Binding-site contacts:
Ligand atom N2 contacts residue THR121 of chain 1.F at 4.2 Å.
Ligand atom O7 contacts residue TYR112 of chain 1.F at 2.6 Å (h-bond).
Ligand atom C7 contacts residue CYS33 of chain 1.F at 4.2 Å (hydrophobic).
Ligand atom C7 contacts residue THR121 of chain 1.F at 4.3 Å.
Ligand atom C8 contacts residue LYS32 of chain 1.F at 4.4 Å.
Ligand atom O7 contacts residue LYS32 of chain 1.F at 3.6 Å.
Ligand atom C2 contacts residue ASN114 of chain 1.F at 2.5 Å.
Ligand atom C8 contacts residue PHE34 of chain 1.F at 3.9 Å (hydrophobic).
Ligand atom C5 contacts residue ASN114 of chain 1.F at 3.8 Å.
Ligand atom C8 contacts residue CYS33 of chain 1.F at 3.2 Å (hydrophobic).
Ligand atom C1 contacts residue ASN114 of chain 1.F at 1.5 Å.
Ligand atom N2 contacts residue ASN114 of chain 1.F at 3.0 Å (h-bond).
Ligand atom N2 contacts residue CYS33 of chain 1.F at 4.4 Å.
Ligand atom C4 contacts residue ASN114 of chain 1.F at 4.4 Å.
Ligand atom C7 contacts residue TYR112 of chain 1.F at 3.6 Å (hydrophobic).
Ligand atom C7 contacts residue LYS32 of chain 1.F at 4.4 Å.
Ligand atom C8 contacts residue THR121 of chain 1.F at 4.0 Å.
Ligand atom O5 contacts residue ASN114 of chain 1.F at 2.4 Å (h-bond).
Ligand atom C3 contacts residue ASN114 of chain 1.F at 3.9 Å.
Ligand atom O7 contacts residue ASN114 of chain 1.F at 3.7 Å.
Ligand atom C8 contacts residue TYR112 of chain 1.F at 4.0 Å (hydrophobic).
Ligand atom C7 contacts residue ASN114 of chain 1.F at 3.6 Å.

The protein below binds the small molecule below.
Small molecule (SMILES): CC(=O)N[C@H]1[C@H](O[C@H]2[C@H](O)[C@@H](NC(C)=O)CO[C@@H]2CO)O[C@H](CO)[C@@H](O)[C@@H]1O

Sequence of chain 1.F:
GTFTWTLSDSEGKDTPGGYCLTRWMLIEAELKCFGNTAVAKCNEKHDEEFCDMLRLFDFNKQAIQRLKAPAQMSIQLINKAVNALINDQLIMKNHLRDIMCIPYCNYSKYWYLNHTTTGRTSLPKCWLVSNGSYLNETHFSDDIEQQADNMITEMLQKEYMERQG